This protein binds this small molecule.
Small molecule (SMILES): CC(=O)N[C@H]1[C@H](O[C@H]2[C@H](O)[C@@H](NC(C)=O)CO[C@@H]2CO)O[C@H](CO)[C@@H](O)[C@@H]1O

Sequence of chain 1.E:
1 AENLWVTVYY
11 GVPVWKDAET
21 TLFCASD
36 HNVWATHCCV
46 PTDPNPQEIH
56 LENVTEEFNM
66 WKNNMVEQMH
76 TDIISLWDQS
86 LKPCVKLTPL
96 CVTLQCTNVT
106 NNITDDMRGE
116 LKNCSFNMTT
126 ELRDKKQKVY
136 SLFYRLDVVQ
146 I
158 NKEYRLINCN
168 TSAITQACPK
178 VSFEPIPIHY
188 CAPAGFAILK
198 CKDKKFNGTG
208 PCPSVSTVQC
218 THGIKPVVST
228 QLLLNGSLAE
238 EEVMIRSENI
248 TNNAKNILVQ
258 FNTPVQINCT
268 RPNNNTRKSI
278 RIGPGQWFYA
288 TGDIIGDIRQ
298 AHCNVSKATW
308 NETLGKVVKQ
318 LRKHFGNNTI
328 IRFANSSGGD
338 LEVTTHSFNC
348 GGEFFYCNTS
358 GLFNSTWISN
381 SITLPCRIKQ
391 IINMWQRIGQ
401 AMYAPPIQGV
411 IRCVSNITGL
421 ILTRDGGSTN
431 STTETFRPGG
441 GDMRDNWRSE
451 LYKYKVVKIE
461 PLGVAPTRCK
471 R

Binding-site contacts:
Ligand atom N2 contacts residue ASN355 of chain 1.E at 2.8 Å (h-bond).
Ligand atom C4 contacts residue ASN355 of chain 1.E at 4.2 Å.
Ligand atom O7 contacts residue ASN355 of chain 1.E at 4.1 Å.
Ligand atom C7 contacts residue ASN355 of chain 1.E at 3.6 Å.
Ligand atom O5 contacts residue SER357 of chain 1.E at 3.2 Å (h-bond).
Ligand atom C6 contacts residue NAG1 of chain 1.EB at 4.1 Å.
Ligand atom C2 contacts residue ASN355 of chain 1.E at 2.5 Å.
Ligand atom O7 contacts residue NAG1 of chain 1.EB at 4.3 Å.
Ligand atom C3 contacts residue ASN355 of chain 1.E at 3.7 Å.
Ligand atom C5 contacts residue ASN355 of chain 1.E at 3.7 Å.
Ligand atom O5 contacts residue ASN355 of chain 1.E at 2.4 Å (h-bond).
Ligand atom C6 contacts residue SER357 of chain 1.E at 3.8 Å.
Ligand atom C1 contacts residue ASN355 of chain 1.E at 1.5 Å.
Ligand atom C8 contacts residue NAG1 of chain 1.EB at 3.5 Å.
Ligand atom C5 contacts residue SER357 of chain 1.E at 3.3 Å.
Ligand atom C7 contacts residue NAG1 of chain 1.EB at 4.3 Å.
Ligand atom C1 contacts residue SER357 of chain 1.E at 3.5 Å.